Sequence of chain 4.A:
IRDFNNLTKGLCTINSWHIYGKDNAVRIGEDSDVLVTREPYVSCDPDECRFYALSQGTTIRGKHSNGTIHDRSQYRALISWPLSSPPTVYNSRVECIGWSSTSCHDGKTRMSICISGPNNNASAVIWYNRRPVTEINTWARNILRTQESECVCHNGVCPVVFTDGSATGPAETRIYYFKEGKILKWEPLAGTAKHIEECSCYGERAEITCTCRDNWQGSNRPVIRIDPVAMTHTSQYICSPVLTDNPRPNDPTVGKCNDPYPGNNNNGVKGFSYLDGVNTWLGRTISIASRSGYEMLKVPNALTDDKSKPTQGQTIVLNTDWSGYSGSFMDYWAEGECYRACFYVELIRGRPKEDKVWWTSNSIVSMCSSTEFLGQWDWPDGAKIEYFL

Binding-site contacts:
Ligand atom C4 contacts residue ASN66 of chain 2.A at 4.2 Å.
Ligand atom C5 contacts residue ASN66 of chain 2.A at 3.5 Å.
Ligand atom C2 contacts residue TRP358 of chain 2.A at 4.1 Å (hydrophobic).
Ligand atom C8 contacts residue TRP358 of chain 2.A at 4.3 Å (hydrophobic).
Ligand atom C2 contacts residue ASN66 of chain 2.A at 2.5 Å.
Ligand atom O3 contacts residue TRP358 of chain 2.A at 4.3 Å.
Ligand atom N2 contacts residue ASN66 of chain 2.A at 2.9 Å (h-bond).
Ligand atom C3 contacts residue TRP358 of chain 2.A at 3.6 Å (hydrophobic).
Ligand atom O7 contacts residue TYR387 of chain 4.A at 4.1 Å.
Ligand atom C7 contacts residue TRP358 of chain 2.A at 4.3 Å (hydrophobic).
Ligand atom N2 contacts residue TRP358 of chain 2.A at 3.5 Å (h-bond).
Ligand atom C1 contacts residue ASN66 of chain 2.A at 1.4 Å.
Ligand atom C8 contacts residue BGC1 of chain 2.H at 4.0 Å.
Ligand atom C7 contacts residue ASN66 of chain 2.A at 3.2 Å.
Ligand atom O5 contacts residue ASN66 of chain 2.A at 2.3 Å (h-bond).
Ligand atom O4 contacts residue TRP358 of chain 2.A at 3.9 Å.
Ligand atom O7 contacts residue ASN66 of chain 2.A at 3.0 Å (h-bond).
Ligand atom O7 contacts residue BGC1 of chain 2.H at 4.2 Å.
Ligand atom C5 contacts residue TRP358 of chain 2.A at 3.7 Å (hydrophobic).
Ligand atom O7 contacts residue TRP358 of chain 2.A at 3.8 Å.
Ligand atom C1 contacts residue TRP358 of chain 2.A at 3.7 Å (hydrophobic).
Ligand atom C3 contacts residue ASN66 of chain 2.A at 3.8 Å.
Ligand atom C4 contacts residue TRP358 of chain 2.A at 4.1 Å (hydrophobic).
Ligand atom O5 contacts residue TRP358 of chain 2.A at 4.3 Å.
Ligand atom C7 contacts residue BGC1 of chain 2.H at 4.4 Å.

Sequence of chain 2.A:
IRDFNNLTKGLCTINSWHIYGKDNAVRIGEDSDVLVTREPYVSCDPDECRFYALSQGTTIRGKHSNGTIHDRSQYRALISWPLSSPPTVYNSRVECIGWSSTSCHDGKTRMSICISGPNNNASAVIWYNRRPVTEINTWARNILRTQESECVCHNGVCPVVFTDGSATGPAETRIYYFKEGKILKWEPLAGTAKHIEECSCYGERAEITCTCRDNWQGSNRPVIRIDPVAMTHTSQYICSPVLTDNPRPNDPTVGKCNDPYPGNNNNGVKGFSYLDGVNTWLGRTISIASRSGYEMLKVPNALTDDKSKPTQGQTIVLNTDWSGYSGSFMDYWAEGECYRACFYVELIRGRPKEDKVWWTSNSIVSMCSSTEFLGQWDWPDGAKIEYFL

The protein below binds the small molecule below.
Small molecule (SMILES): CC(=O)N[C@H]1[C@H](O[C@H]2[C@H](O)[C@@H](NC(C)=O)CO[C@@H]2CO)O[C@H](CO)[C@@H](O[C@@H]2O[C@H](CO)[C@@H](O)[C@H](O)[C@@H]2O)[C@@H]1O